The small molecule below binds the protein below.
Small molecule (SMILES): CC(=O)N[C@H]1[C@H](O[C@H]2[C@H](O)[C@@H](NC(C)=O)CO[C@@H]2CO)O[C@H](CO)[C@@H](O)[C@@H]1O

Binding-site contacts:
Ligand atom C8 contacts residue GLU90 of chain 1.B at 3.8 Å.
Ligand atom C5 contacts residue ASN92 of chain 1.B at 4.0 Å.
Ligand atom C6 contacts residue ASN92 of chain 1.B at 4.0 Å.
Ligand atom C8 contacts residue MET94 of chain 1.B at 4.2 Å (hydrophobic).
Ligand atom N2 contacts residue MET94 of chain 1.B at 4.4 Å.
Ligand atom C3 contacts residue ASN389 of chain 1.B at 3.9 Å.
Ligand atom C1 contacts residue ASN389 of chain 1.B at 1.5 Å.
Ligand atom C8 contacts residue ASN389 of chain 1.B at 4.5 Å.
Ligand atom C5 contacts residue ASN389 of chain 1.B at 3.8 Å.
Ligand atom O7 contacts residue ARG370 of chain 1.B at 3.5 Å (salt-bridge).
Ligand atom C4 contacts residue ASN389 of chain 1.B at 4.3 Å.
Ligand atom O7 contacts residue ILE364 of chain 1.B at 3.5 Å.
Ligand atom O7 contacts residue ASN389 of chain 1.B at 3.5 Å (h-bond).
Ligand atom O6 contacts residue THR391 of chain 1.B at 3.4 Å (h-bond).
Ligand atom C7 contacts residue ASN389 of chain 1.B at 3.4 Å.
Ligand atom C2 contacts residue ASN389 of chain 1.B at 2.5 Å.
Ligand atom O5 contacts residue ASN389 of chain 1.B at 2.4 Å (h-bond).
Ligand atom N2 contacts residue ASN389 of chain 1.B at 2.9 Å (h-bond).
Ligand atom C7 contacts residue ILE364 of chain 1.B at 3.7 Å (hydrophobic).
Ligand atom O6 contacts residue ASN92 of chain 1.B at 3.2 Å (h-bond).
Ligand atom C8 contacts residue ILE364 of chain 1.B at 3.5 Å (hydrophobic).

Sequence of chain 1.B:
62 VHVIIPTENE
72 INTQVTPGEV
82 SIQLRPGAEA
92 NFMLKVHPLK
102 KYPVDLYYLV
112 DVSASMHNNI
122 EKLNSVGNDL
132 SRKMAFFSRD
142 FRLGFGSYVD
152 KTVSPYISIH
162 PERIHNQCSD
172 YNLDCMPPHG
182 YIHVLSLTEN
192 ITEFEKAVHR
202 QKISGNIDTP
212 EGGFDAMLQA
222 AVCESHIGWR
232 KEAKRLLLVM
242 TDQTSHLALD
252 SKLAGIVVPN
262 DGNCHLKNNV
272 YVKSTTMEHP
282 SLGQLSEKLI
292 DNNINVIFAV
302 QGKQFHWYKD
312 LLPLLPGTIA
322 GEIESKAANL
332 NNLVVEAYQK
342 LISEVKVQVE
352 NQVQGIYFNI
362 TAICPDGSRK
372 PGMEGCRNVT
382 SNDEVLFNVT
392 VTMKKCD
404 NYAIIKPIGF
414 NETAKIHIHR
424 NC